This small molecule binds to this protein.
Small molecule (SMILES): CC(=O)N[C@@H]1[C@@H](O)[C@H](O)[C@@H](CO)O[C@H]1O

Sequence of chain 1.H:
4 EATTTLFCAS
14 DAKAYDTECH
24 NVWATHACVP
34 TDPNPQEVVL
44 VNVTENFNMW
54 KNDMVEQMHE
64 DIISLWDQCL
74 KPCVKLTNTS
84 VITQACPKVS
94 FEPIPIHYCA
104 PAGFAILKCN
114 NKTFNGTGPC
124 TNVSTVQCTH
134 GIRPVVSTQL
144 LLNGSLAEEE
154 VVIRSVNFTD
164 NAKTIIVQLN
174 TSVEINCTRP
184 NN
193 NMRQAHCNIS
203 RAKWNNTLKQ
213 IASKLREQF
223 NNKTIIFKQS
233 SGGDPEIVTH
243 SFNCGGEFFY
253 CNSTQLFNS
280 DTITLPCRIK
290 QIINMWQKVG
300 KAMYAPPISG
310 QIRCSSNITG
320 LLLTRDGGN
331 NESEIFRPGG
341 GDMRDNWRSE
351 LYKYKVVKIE

Binding-site contacts:
Ligand atom C8 contacts residue NAG1 of chain 1.WA at 2.9 Å.
Ligand atom C6 contacts residue THR116 of chain 1.H at 4.4 Å.
Ligand atom C7 contacts residue NAG1 of chain 1.WA at 3.2 Å.
Ligand atom C2 contacts residue THR116 of chain 1.H at 3.3 Å.
Ligand atom N2 contacts residue ASN114 of chain 1.H at 2.9 Å (h-bond).
Ligand atom O6 contacts residue LYS115 of chain 1.H at 4.3 Å.
Ligand atom O6 contacts residue THR116 of chain 1.H at 3.9 Å.
Ligand atom C7 contacts residue PHE117 of chain 1.H at 4.1 Å (hydrophobic).
Ligand atom C3 contacts residue ASN114 of chain 1.H at 3.8 Å.
Ligand atom O7 contacts residue PHE117 of chain 1.H at 3.7 Å.
Ligand atom C8 contacts residue PRO122 of chain 1.H at 4.2 Å (hydrophobic).
Ligand atom O6 contacts residue ASN114 of chain 1.H at 3.2 Å (h-bond).
Ligand atom O6 contacts residue GLU152 of chain 1.H at 4.3 Å.
Ligand atom C1 contacts residue ASN114 of chain 1.H at 1.4 Å.
Ligand atom C2 contacts residue ASN114 of chain 1.H at 2.5 Å.
Ligand atom C6 contacts residue ASN114 of chain 1.H at 4.0 Å.
Ligand atom O4 contacts residue THR116 of chain 1.H at 4.3 Å.
Ligand atom C8 contacts residue THR120 of chain 1.H at 4.4 Å.
Ligand atom O3 contacts residue THR116 of chain 1.H at 3.6 Å (h-bond).
Ligand atom C7 contacts residue THR116 of chain 1.H at 3.5 Å.
Ligand atom C8 contacts residue ASN118 of chain 1.H at 3.5 Å.
Ligand atom C5 contacts residue ASN114 of chain 1.H at 3.7 Å.
Ligand atom C8 contacts residue PHE117 of chain 1.H at 3.6 Å (hydrophobic).
Ligand atom C3 contacts residue THR116 of chain 1.H at 3.9 Å.
Ligand atom O7 contacts residue THR116 of chain 1.H at 2.6 Å (h-bond).
Ligand atom O5 contacts residue ASN114 of chain 1.H at 2.4 Å (h-bond).
Ligand atom O7 contacts residue ASN118 of chain 1.H at 3.8 Å.
Ligand atom N2 contacts residue THR116 of chain 1.H at 3.8 Å.
Ligand atom C7 contacts residue ASN118 of chain 1.H at 4.4 Å.
Ligand atom O3 contacts residue NAG1 of chain 1.WA at 4.2 Å.
Ligand atom C4 contacts residue ASN114 of chain 1.H at 4.2 Å.
Ligand atom C5 contacts residue THR116 of chain 1.H at 4.4 Å.
Ligand atom C1 contacts residue THR116 of chain 1.H at 4.4 Å.
Ligand atom C7 contacts residue ASN114 of chain 1.H at 4.2 Å.
Ligand atom O7 contacts residue NAG1 of chain 1.WA at 3.0 Å (h-bond).
Ligand atom C4 contacts residue THR116 of chain 1.H at 3.6 Å.